The protein below binds the small molecule below.
Small molecule (SMILES): Nc1cc(N2CCCCC2)nc(N)[n+]1[O-]

Sequence of chain 1.A:
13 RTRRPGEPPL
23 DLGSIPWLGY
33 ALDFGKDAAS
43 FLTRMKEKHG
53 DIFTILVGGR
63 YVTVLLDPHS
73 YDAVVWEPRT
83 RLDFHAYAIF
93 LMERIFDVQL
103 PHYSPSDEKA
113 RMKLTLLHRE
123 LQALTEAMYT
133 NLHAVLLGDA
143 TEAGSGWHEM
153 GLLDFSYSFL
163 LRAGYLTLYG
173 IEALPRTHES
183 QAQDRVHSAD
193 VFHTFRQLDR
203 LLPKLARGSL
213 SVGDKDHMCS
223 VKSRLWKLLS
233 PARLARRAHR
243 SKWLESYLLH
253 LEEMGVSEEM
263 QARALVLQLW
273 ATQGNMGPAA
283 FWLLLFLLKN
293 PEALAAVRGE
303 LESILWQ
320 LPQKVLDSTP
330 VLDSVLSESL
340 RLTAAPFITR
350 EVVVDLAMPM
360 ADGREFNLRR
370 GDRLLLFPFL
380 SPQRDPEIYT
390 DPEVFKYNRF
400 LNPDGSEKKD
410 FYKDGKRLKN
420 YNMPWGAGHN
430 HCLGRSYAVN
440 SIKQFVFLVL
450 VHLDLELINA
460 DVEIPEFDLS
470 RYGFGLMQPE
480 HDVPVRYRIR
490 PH

Binding-site contacts:
Ligand atom CAK contacts residue LEU93 of chain 1.A at 3.9 Å (hydrophobic).
Ligand atom NAB contacts residue ALA273 of chain 1.A at 3.5 Å.
Ligand atom CAA contacts residue HEM1 of chain 1.E at 3.2 Å.
Ligand atom CAF contacts residue ALA273 of chain 1.A at 4.3 Å (hydrophobic).
Ligand atom CAK contacts residue HEM1 of chain 1.E at 4.1 Å.
Ligand atom NAO contacts residue HEM1 of chain 1.E at 3.0 Å.
Ligand atom NAM contacts residue ALA273 of chain 1.A at 3.4 Å (h-bond).
Ligand atom CAL contacts residue LEU93 of chain 1.A at 4.5 Å (hydrophobic).
Ligand atom CAH contacts residue LEU93 of chain 1.A at 3.7 Å (hydrophobic).
Ligand atom CAL contacts residue HEM1 of chain 1.E at 3.6 Å.
Ligand atom OAN contacts residue HEM1 of chain 1.E at 2.2 Å.
Ligand atom NAC contacts residue HEM1 of chain 1.E at 3.0 Å.
Ligand atom CAK contacts residue TYR89 of chain 1.A at 3.6 Å (hydrophobic).
Ligand atom CAE contacts residue HEM1 of chain 1.E at 3.3 Å.
Ligand atom OAN contacts residue ALA273 of chain 1.A at 3.2 Å (h-bond).
Ligand atom NAI contacts residue HEM1 of chain 1.E at 4.4 Å.
Ligand atom CAG contacts residue HEM1 of chain 1.E at 3.8 Å.
Ligand atom CAL contacts residue TYR89 of chain 1.A at 3.6 Å (hydrophobic).
Ligand atom CAF contacts residue HEM1 of chain 1.E at 3.7 Å.
Ligand atom NAI contacts residue ALA273 of chain 1.A at 4.4 Å.
Ligand atom CAD contacts residue ALA273 of chain 1.A at 4.1 Å (hydrophobic).
Ligand atom OAN contacts residue ASN277 of chain 1.A at 4.5 Å.
Ligand atom NAM contacts residue HEM1 of chain 1.E at 2.9 Å.
Ligand atom CAJ contacts residue LEU93 of chain 1.A at 4.4 Å (hydrophobic).
Ligand atom NAI contacts residue LEU93 of chain 1.A at 4.4 Å.
Ligand atom CAA contacts residue ALA273 of chain 1.A at 3.1 Å (hydrophobic).
Ligand atom NAM contacts residue THR274 of chain 1.A at 3.8 Å.
Ligand atom CAE contacts residue ASN277 of chain 1.A at 4.2 Å.
Ligand atom CAE contacts residue ALA273 of chain 1.A at 3.7 Å (hydrophobic).
Ligand atom CAJ contacts residue HEM1 of chain 1.E at 4.4 Å.
Ligand atom CAG contacts residue LEU93 of chain 1.A at 4.4 Å (hydrophobic).
Ligand atom NAB contacts residue HEM1 of chain 1.E at 3.8 Å.
Ligand atom CAG contacts residue ALA273 of chain 1.A at 4.1 Å (hydrophobic).
Ligand atom NAO contacts residue ASN277 of chain 1.A at 3.3 Å (h-bond).
Ligand atom NAC contacts residue ALA273 of chain 1.A at 3.1 Å (h-bond).
Ligand atom CAJ contacts residue ALA90 of chain 1.A at 3.8 Å (hydrophobic).
Ligand atom CAD contacts residue HEM1 of chain 1.E at 4.1 Å.
Ligand atom CAA contacts residue THR274 of chain 1.A at 4.4 Å.
Ligand atom NAO contacts residue ALA273 of chain 1.A at 4.4 Å.